Sequence of chain 3.A:
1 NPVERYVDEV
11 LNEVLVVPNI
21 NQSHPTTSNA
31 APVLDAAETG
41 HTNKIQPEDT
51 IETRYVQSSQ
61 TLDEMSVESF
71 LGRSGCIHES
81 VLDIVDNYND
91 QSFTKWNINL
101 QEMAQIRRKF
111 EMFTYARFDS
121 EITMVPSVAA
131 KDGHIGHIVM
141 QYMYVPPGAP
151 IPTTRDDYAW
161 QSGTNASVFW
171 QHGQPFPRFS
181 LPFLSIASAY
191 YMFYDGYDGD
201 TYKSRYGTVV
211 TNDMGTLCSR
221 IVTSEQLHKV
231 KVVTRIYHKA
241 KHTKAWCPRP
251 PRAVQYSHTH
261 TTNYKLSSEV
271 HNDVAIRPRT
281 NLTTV

Binding-site contacts:
Ligand atom C2C contacts residue ILE98 of chain 3.A at 4.0 Å (hydrophobic).
Ligand atom C6B contacts residue LEU181 of chain 3.A at 3.3 Å (hydrophobic).
Ligand atom C3 contacts residue LEU100 of chain 3.A at 3.9 Å (hydrophobic).
Ligand atom CM2 contacts residue ILE122 of chain 3.A at 3.7 Å (hydrophobic).
Ligand atom C1C contacts residue MET214 of chain 3.A at 3.7 Å (hydrophobic).
Ligand atom C1B contacts residue ILE98 of chain 3.A at 3.6 Å (hydrophobic).
Ligand atom N3A contacts residue LEU217 of chain 3.A at 3.4 Å.
Ligand atom C2A contacts residue TYR144 of chain 3.A at 3.7 Å (hydrophobic).
Ligand atom C4 contacts residue TYR190 of chain 3.A at 3.8 Å (hydrophobic).
Ligand atom O5A contacts residue ALA166 of chain 3.A at 3.9 Å.
Ligand atom C2A contacts residue PHE179 of chain 3.A at 3.3 Å (hydrophobic).
Ligand atom CM4 contacts residue VAL168 of chain 3.A at 3.5 Å (hydrophobic).
Ligand atom N2 contacts residue MET214 of chain 3.A at 3.8 Å.
Ligand atom C1A contacts residue PHE179 of chain 3.A at 3.5 Å (hydrophobic).
Ligand atom O5A contacts residue TYR144 of chain 3.A at 3.1 Å.
Ligand atom N2 contacts residue LEU100 of chain 3.A at 3.8 Å.
Ligand atom CM4 contacts residue PHE179 of chain 3.A at 3.9 Å (hydrophobic).
Ligand atom O1 contacts residue LEU100 of chain 3.A at 4.0 Å.
Ligand atom C1A contacts residue TYR144 of chain 3.A at 3.1 Å (hydrophobic).
Ligand atom O1B contacts residue ILE98 of chain 3.A at 2.9 Å.
Ligand atom O5A contacts residue PHE179 of chain 3.A at 3.7 Å.
Ligand atom C5B contacts residue TYR144 of chain 3.A at 3.6 Å (hydrophobic).
Ligand atom C4B contacts residue PHE179 of chain 3.A at 3.9 Å (hydrophobic).
Ligand atom C5 contacts residue MET214 of chain 3.A at 3.6 Å (hydrophobic).
Ligand atom C1B contacts residue LEU181 of chain 3.A at 3.8 Å (hydrophobic).
Ligand atom CM3 contacts residue TYR190 of chain 3.A at 3.9 Å (hydrophobic).
Ligand atom C4A contacts residue TYR144 of chain 3.A at 3.8 Å (hydrophobic).
Ligand atom CM6 contacts residue LEU181 of chain 3.A at 3.7 Å (hydrophobic).
Ligand atom CM2 contacts residue ILE236 of chain 3.A at 4.0 Å (hydrophobic).
Ligand atom C2B contacts residue ILE98 of chain 3.A at 3.9 Å (hydrophobic).
Ligand atom C4A contacts residue PHE179 of chain 3.A at 3.3 Å (hydrophobic).
Ligand atom C2B contacts residue ILE122 of chain 3.A at 3.9 Å (hydrophobic).
Ligand atom C5B contacts residue LEU181 of chain 3.A at 3.3 Å (hydrophobic).
Ligand atom CM6 contacts residue TYR144 of chain 3.A at 3.7 Å (hydrophobic).
Ligand atom N3A contacts residue PHE179 of chain 3.A at 3.0 Å.
Ligand atom CM6 contacts residue LEU184 of chain 3.A at 3.4 Å (hydrophobic).
Ligand atom O1 contacts residue MET214 of chain 3.A at 3.2 Å.
Ligand atom C6B contacts residue ILE98 of chain 3.A at 3.6 Å (hydrophobic).
Ligand atom C4B contacts residue LEU181 of chain 3.A at 3.8 Å (hydrophobic).
Ligand atom CM4 contacts residue TYR142 of chain 3.A at 3.1 Å (hydrophobic).

The protein below binds the small molecule below.
Small molecule (SMILES): Cc1cc(CCCOc2c(C)cc(-c3coc(C)n3)cc2C)on1

Sequence of chain 3.C:
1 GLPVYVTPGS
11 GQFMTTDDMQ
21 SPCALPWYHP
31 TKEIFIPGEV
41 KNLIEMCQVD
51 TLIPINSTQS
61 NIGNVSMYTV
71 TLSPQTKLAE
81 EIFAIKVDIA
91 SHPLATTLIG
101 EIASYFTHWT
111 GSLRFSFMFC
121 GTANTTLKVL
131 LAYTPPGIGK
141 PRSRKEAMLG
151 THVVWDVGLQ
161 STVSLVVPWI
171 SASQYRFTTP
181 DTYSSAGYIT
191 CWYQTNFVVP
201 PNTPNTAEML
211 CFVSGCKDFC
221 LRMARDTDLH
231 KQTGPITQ